Sequence of chain 1.A:
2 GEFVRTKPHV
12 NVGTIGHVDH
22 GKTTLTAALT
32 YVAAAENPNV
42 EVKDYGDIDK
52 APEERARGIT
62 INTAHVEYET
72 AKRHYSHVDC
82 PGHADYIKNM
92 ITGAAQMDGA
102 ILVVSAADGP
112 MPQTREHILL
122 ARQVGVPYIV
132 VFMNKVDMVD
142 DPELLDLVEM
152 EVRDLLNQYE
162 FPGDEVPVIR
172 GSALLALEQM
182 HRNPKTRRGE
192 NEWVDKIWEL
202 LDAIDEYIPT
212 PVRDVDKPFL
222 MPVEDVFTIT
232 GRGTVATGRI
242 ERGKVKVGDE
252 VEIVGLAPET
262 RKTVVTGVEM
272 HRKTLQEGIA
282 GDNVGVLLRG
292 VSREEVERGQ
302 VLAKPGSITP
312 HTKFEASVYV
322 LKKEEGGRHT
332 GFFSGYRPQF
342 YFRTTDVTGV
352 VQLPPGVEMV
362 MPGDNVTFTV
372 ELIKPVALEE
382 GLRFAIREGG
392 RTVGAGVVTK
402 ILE

Binding-site contacts:
Ligand atom O6 contacts residue LYS136 of chain 1.A at 3.5 Å (salt-bridge).
Ligand atom O1A contacts residue GLY22 of chain 1.A at 3.4 Å.
Ligand atom O6 contacts residue ASP138 of chain 1.A at 3.5 Å (salt-bridge).
Ligand atom C6 contacts residue SER173 of chain 1.A at 3.5 Å.
Ligand atom O3G contacts residue ILE60 of chain 1.A at 3.4 Å.
Ligand atom O6 contacts residue LEU175 of chain 1.A at 3.3 Å (h-bond).
Ligand atom O1A contacts residue THR24 of chain 1.A at 3.4 Å (h-bond).
Ligand atom O1B contacts residue HIS21 of chain 1.A at 3.3 Å (h-bond).
Ligand atom PG contacts residue MG1 of chain 1.C at 3.2 Å.
Ligand atom C5 contacts residue LEU175 of chain 1.A at 3.5 Å (hydrophobic).
Ligand atom O4' contacts residue LYS136 of chain 1.A at 3.1 Å (salt-bridge).
Ligand atom N7 contacts residue ASN135 of chain 1.A at 3.0 Å (h-bond).
Ligand atom O1G contacts residue THR61 of chain 1.A at 2.9 Å (h-bond).
Ligand atom O2G contacts residue GLY83 of chain 1.A at 3.0 Å (h-bond).
Ligand atom O2G contacts residue LYS23 of chain 1.A at 2.6 Å (salt-bridge).
Ligand atom O1B contacts residue GLY22 of chain 1.A at 2.9 Å (h-bond).
Ligand atom O1G contacts residue MG1 of chain 1.C at 2.0 Å.
Ligand atom O2A contacts residue TYR46 of chain 1.A at 2.6 Å (h-bond).
Ligand atom O2B contacts residue THR24 of chain 1.A at 2.8 Å (h-bond).
Ligand atom C5' contacts residue ASP20 of chain 1.A at 3.2 Å.
Ligand atom O1A contacts residue THR25 of chain 1.A at 2.6 Å (h-bond).
Ligand atom O6 contacts residue ASN135 of chain 1.A at 3.0 Å (h-bond).
Ligand atom N1 contacts residue ASP138 of chain 1.A at 2.8 Å (salt-bridge).
Ligand atom O3A contacts residue GLY22 of chain 1.A at 3.1 Å (h-bond).
Ligand atom O6 contacts residue ALA174 of chain 1.A at 3.1 Å (h-bond).
Ligand atom O1B contacts residue LYS23 of chain 1.A at 2.6 Å (salt-bridge).
Ligand atom C6 contacts residue LEU175 of chain 1.A at 3.5 Å (hydrophobic).
Ligand atom O2B contacts residue MG1 of chain 1.C at 2.1 Å.
Ligand atom O6 contacts residue SER173 of chain 1.A at 2.7 Å (h-bond).
Ligand atom PB contacts residue MG1 of chain 1.C at 3.2 Å.
Ligand atom O2B contacts residue LYS23 of chain 1.A at 3.4 Å (salt-bridge).
Ligand atom PB contacts residue LYS23 of chain 1.A at 3.5 Å.
Ligand atom O2G contacts residue VAL19 of chain 1.A at 3.2 Å.
Ligand atom O2G contacts residue ASP20 of chain 1.A at 3.2 Å (salt-bridge).
Ligand atom O3G contacts residue THR61 of chain 1.A at 3.2 Å (h-bond).
Ligand atom N2 contacts residue MET139 of chain 1.A at 3.2 Å.
Ligand atom N3B contacts residue ASP20 of chain 1.A at 3.2 Å (salt-bridge).
Ligand atom N3B contacts residue MG1 of chain 1.C at 3.3 Å.
Ligand atom N2 contacts residue ASP138 of chain 1.A at 2.7 Å (salt-bridge).
Ligand atom PG contacts residue LYS23 of chain 1.A at 3.5 Å.

This small molecule binds to this protein.
Small molecule (SMILES): Nc1nc2c(ncn2[C@@H]2O[C@H](CO[P](=O)(O)O[P](=O)(O)NP(=O)(O)O)[C@@H](O)[C@H]2O)c(=O)[nH]1